A small-molecule ligand and the protein it binds are described below.
Small molecule (SMILES): c1cc(CC2CCOCC2)n2nc(Nc3ccc4c(NC5CCOCC5)n[nH]c4c3)nc2c1

Sequence of chain 1.A:
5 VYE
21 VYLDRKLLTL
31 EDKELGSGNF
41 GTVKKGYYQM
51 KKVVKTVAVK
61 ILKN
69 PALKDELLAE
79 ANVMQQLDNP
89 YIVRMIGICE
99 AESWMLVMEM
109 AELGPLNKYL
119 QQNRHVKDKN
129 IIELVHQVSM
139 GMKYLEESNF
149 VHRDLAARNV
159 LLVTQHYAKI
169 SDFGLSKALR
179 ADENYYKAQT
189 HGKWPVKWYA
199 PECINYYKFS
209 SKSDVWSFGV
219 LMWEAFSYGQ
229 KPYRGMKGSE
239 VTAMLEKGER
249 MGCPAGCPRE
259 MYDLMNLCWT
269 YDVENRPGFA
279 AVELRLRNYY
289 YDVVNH

Binding-site contacts:
Ligand atom C8 contacts residue ALA109 of chain 1.A at 3.4 Å (hydrophobic).
Ligand atom C19 contacts residue LYS116 of chain 1.A at 3.6 Å.
Ligand atom C1 contacts residue VAL43 of chain 1.A at 3.8 Å (hydrophobic).
Ligand atom C9 contacts residue GLY112 of chain 1.A at 3.7 Å.
Ligand atom N1 contacts residue LEU159 of chain 1.A at 3.5 Å.
Ligand atom C10 contacts residue LEU35 of chain 1.A at 3.7 Å (hydrophobic).
Ligand atom C5 contacts residue MET106 of chain 1.A at 3.8 Å (hydrophobic).
Ligand atom N2 contacts residue LEU159 of chain 1.A at 3.6 Å.
Ligand atom N6 contacts residue PRO113 of chain 1.A at 3.5 Å.
Ligand atom C13 contacts residue PRO113 of chain 1.A at 3.7 Å (hydrophobic).
Ligand atom C7 contacts residue ALA109 of chain 1.A at 3.5 Å (hydrophobic).
Ligand atom C22 contacts residue ASP170 of chain 1.A at 3.2 Å.
Ligand atom O2 contacts residue ASN157 of chain 1.A at 3.3 Å (h-bond).
Ligand atom C9 contacts residue GLU110 of chain 1.A at 3.8 Å.
Ligand atom C18 contacts residue LYS116 of chain 1.A at 3.3 Å.
Ligand atom C6 contacts residue GLU107 of chain 1.A at 3.7 Å.
Ligand atom C1 contacts residue LEU35 of chain 1.A at 3.5 Å (hydrophobic).
Ligand atom C24 contacts residue LEU35 of chain 1.A at 3.2 Å (hydrophobic).
Ligand atom N1 contacts residue ALA58 of chain 1.A at 3.7 Å.
Ligand atom C13 contacts residue LEU35 of chain 1.A at 3.7 Å (hydrophobic).
Ligand atom C9 contacts residue ALA109 of chain 1.A at 3.5 Å (hydrophobic).
Ligand atom C6 contacts residue LEU159 of chain 1.A at 3.6 Å (hydrophobic).
Ligand atom C9 contacts residue MET108 of chain 1.A at 3.6 Å (hydrophobic).
Ligand atom C12 contacts residue PRO113 of chain 1.A at 3.5 Å (hydrophobic).
Ligand atom C2 contacts residue ALA58 of chain 1.A at 3.6 Å (hydrophobic).
Ligand atom O2 contacts residue ARG156 of chain 1.A at 3.7 Å.
Ligand atom C6 contacts residue ALA58 of chain 1.A at 3.7 Å (hydrophobic).
Ligand atom C22 contacts residue SER169 of chain 1.A at 3.3 Å.
Ligand atom C8 contacts residue GLY112 of chain 1.A at 3.6 Å.
Ligand atom N4 contacts residue ALA109 of chain 1.A at 2.6 Å (h-bond).
Ligand atom C21 contacts residue SER169 of chain 1.A at 3.7 Å.
Ligand atom N2 contacts residue ALA109 of chain 1.A at 3.1 Å (h-bond).
Ligand atom C2 contacts residue LEU159 of chain 1.A at 3.3 Å (hydrophobic).
Ligand atom C11 contacts residue LEU35 of chain 1.A at 3.7 Å (hydrophobic).
Ligand atom C22 contacts residue ASN157 of chain 1.A at 3.5 Å.
Ligand atom O2 contacts residue ASP170 of chain 1.A at 3.5 Å (salt-bridge).
Ligand atom C21 contacts residue ASP170 of chain 1.A at 3.6 Å.
Ligand atom N6 contacts residue LEU35 of chain 1.A at 3.7 Å.
Ligand atom O1 contacts residue GLN120 of chain 1.A at 3.4 Å (h-bond).
Ligand atom C4 contacts residue MET106 of chain 1.A at 3.8 Å (hydrophobic).